Binding-site contacts:
Ligand atom O4 contacts residue GLY219 of chain 2.A at 4.3 Å.
Ligand atom C10 contacts residue HIS149 of chain 2.A at 4.2 Å.
Ligand atom O1A contacts residue LEU220 of chain 2.A at 3.7 Å.
Ligand atom O9 contacts residue HIS177 of chain 2.A at 3.1 Å (h-bond).
Ligand atom O4 contacts residue LYS139 of chain 2.A at 4.3 Å.
Ligand atom O8 contacts residue TRP147 of chain 2.A at 3.9 Å.
Ligand atom C9 contacts residue LEU188 of chain 2.A at 3.5 Å (hydrophobic).
Ligand atom O10 contacts residue LEU188 of chain 2.A at 3.7 Å.
Ligand atom N5 contacts residue GLU129 of chain 2.A at 2.9 Å (salt-bridge).
Ligand atom C9 contacts residue TRP147 of chain 2.A at 3.6 Å (hydrophobic).
Ligand atom C8 contacts residue TYR92 of chain 2.A at 4.2 Å (hydrophobic).
Ligand atom O1A contacts residue TYR131 of chain 2.A at 4.0 Å.
Ligand atom C11 contacts residue GLY128 of chain 2.A at 3.5 Å.
Ligand atom C4 contacts residue GLU129 of chain 2.A at 4.0 Å.
Ligand atom O4 contacts residue LEU220 of chain 2.A at 3.9 Å.
Ligand atom O8 contacts residue LEU220 of chain 2.A at 3.7 Å.
Ligand atom C7 contacts residue TRP147 of chain 2.A at 3.9 Å (hydrophobic).
Ligand atom O7 contacts residue LEU188 of chain 2.A at 3.1 Å.
Ligand atom O8 contacts residue TYR92 of chain 2.A at 3.5 Å (h-bond).
Ligand atom C8 contacts residue TRP147 of chain 2.A at 4.0 Å (hydrophobic).
Ligand atom O10 contacts residue HIS149 of chain 2.A at 4.1 Å.
Ligand atom O1B contacts residue TYR131 of chain 2.A at 2.7 Å (h-bond).
Ligand atom C5 contacts residue GLU129 of chain 2.A at 3.8 Å.
Ligand atom C11 contacts residue TRP147 of chain 2.A at 4.2 Å (hydrophobic).
Ligand atom C11 contacts residue HIS149 of chain 2.A at 3.4 Å.
Ligand atom C11 contacts residue GLU129 of chain 2.A at 3.3 Å.
Ligand atom C1 contacts residue TYR131 of chain 2.A at 3.6 Å (hydrophobic).
Ligand atom O9 contacts residue TYR92 of chain 2.A at 2.5 Å (h-bond).
Ligand atom C10 contacts residue GLU129 of chain 2.A at 3.6 Å.
Ligand atom C6 contacts residue GLU129 of chain 2.A at 4.2 Å.
Ligand atom C9 contacts residue HIS177 of chain 2.A at 3.9 Å.
Ligand atom O9 contacts residue SER222 of chain 2.A at 3.4 Å (h-bond).
Ligand atom C7 contacts residue LEU188 of chain 2.A at 3.9 Å (hydrophobic).
Ligand atom O1B contacts residue SER130 of chain 2.A at 3.6 Å.
Ligand atom C1 contacts residue SER130 of chain 2.A at 3.9 Å.
Ligand atom O9 contacts residue TRP147 of chain 2.A at 3.9 Å.
Ligand atom C9 contacts residue GLU184 of chain 2.A at 3.8 Å.
Ligand atom O1A contacts residue SER130 of chain 2.A at 3.4 Å (h-bond).
Ligand atom O9 contacts residue GLU184 of chain 2.A at 3.4 Å (salt-bridge).
Ligand atom C9 contacts residue TYR92 of chain 2.A at 3.6 Å (hydrophobic).

Sequence of chain 2.A:
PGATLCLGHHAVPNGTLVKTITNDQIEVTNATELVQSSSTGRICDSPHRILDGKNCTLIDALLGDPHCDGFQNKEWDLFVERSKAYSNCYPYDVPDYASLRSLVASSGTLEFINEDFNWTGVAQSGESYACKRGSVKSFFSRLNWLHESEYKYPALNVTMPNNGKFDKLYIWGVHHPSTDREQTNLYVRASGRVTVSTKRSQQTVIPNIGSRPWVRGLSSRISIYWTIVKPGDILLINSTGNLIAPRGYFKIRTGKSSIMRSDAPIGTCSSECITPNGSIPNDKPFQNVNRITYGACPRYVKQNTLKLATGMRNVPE

The protein below binds the small molecule below.
Small molecule (SMILES): CC(=O)N[C@H]1[C@H]([C@H](O)[C@H](O)CO)O[C@@](OC[C@H]2OC[C@H](O)[C@@H](O)[C@H]2O)(C(=O)O)C[C@@H]1O